The small molecule below binds the protein below.
Small molecule (SMILES): O=C(NCCS(=O)(=O)c1ccccc1)c1nc([C@@H]2CCCN2C(=O)c2c(Cl)cncc2Cl)[nH]c(=O)c1O

Sequence of chain 1.A:
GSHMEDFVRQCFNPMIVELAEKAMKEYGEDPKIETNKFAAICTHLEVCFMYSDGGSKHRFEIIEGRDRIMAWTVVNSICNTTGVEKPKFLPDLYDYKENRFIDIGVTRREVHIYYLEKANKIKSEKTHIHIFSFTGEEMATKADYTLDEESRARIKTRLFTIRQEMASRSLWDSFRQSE

Binding-site contacts:
Ligand atom C17 contacts residue LYS135 of chain 1.A at 3.7 Å.
Ligand atom O6 contacts residue MN1 of chain 1.B at 2.2 Å.
Ligand atom O3 contacts residue PHE106 of chain 1.A at 3.3 Å.
Ligand atom C8 contacts residue TYR44 of chain 1.A at 3.7 Å (hydrophobic).
Ligand atom O4 contacts residue TYR44 of chain 1.A at 3.8 Å.
Ligand atom C23 contacts residue HIS61 of chain 1.A at 3.6 Å.
Ligand atom C22 contacts residue HIS61 of chain 1.A at 3.5 Å.
Ligand atom O5 contacts residue ASP109 of chain 1.A at 3.0 Å (salt-bridge).
Ligand atom C11 contacts residue LEU107 of chain 1.A at 3.6 Å (hydrophobic).
Ligand atom O6 contacts residue HIS61 of chain 1.A at 3.4 Å (h-bond).
Ligand atom C12 contacts residue ASP120 of chain 1.A at 3.4 Å.
Ligand atom O5 contacts residue MN1 of chain 1.C at 2.1 Å.
Ligand atom C16 contacts residue MN1 of chain 1.B at 3.0 Å.
Ligand atom C3 contacts residue LYS54 of chain 1.A at 3.9 Å.
Ligand atom O2 contacts residue MN1 of chain 1.C at 1.9 Å.
Ligand atom O6 contacts residue ASP120 of chain 1.A at 3.4 Å (salt-bridge).
Ligand atom C22 contacts residue ILE58 of chain 1.A at 3.8 Å (hydrophobic).
Ligand atom C2 contacts residue ILE58 of chain 1.A at 3.8 Å (hydrophobic).
Ligand atom C6 contacts residue MN1 of chain 1.C at 3.5 Å.
Ligand atom O3 contacts residue LEU107 of chain 1.A at 3.4 Å (h-bond).
Ligand atom C1 contacts residue ILE58 of chain 1.A at 3.9 Å (hydrophobic).
Ligand atom C16 contacts residue MN1 of chain 1.C at 3.1 Å.
Ligand atom N5 contacts residue HIS61 of chain 1.A at 3.0 Å (h-bond).
Ligand atom O6 contacts residue LYS135 of chain 1.A at 3.2 Å (salt-bridge).
Ligand atom N5 contacts residue ILE58 of chain 1.A at 3.9 Å.
Ligand atom C21 contacts residue ILE58 of chain 1.A at 3.8 Å (hydrophobic).
Ligand atom O2 contacts residue GLU81 of chain 1.A at 3.0 Å (salt-bridge).
Ligand atom O6 contacts residue ILE121 of chain 1.A at 3.1 Å (h-bond).
Ligand atom O5 contacts residue GLU81 of chain 1.A at 3.8 Å.
Ligand atom C20 contacts residue LYS54 of chain 1.A at 3.7 Å.
Ligand atom O5 contacts residue MN1 of chain 1.B at 2.2 Å.
Ligand atom C17 contacts residue MN1 of chain 1.B at 2.9 Å.
Ligand atom O1 contacts residue LYS54 of chain 1.A at 3.1 Å.
Ligand atom C17 contacts residue HIS61 of chain 1.A at 3.9 Å.
Ligand atom C7 contacts residue MN1 of chain 1.C at 2.9 Å.
Ligand atom O5 contacts residue HIS61 of chain 1.A at 3.5 Å.
Ligand atom C14 contacts residue LYS138 of chain 1.A at 3.8 Å.
Ligand atom C7 contacts residue GLU81 of chain 1.A at 3.8 Å.
Ligand atom O5 contacts residue ASP120 of chain 1.A at 3.2 Å (salt-bridge).
Ligand atom N4 contacts residue TYR131 of chain 1.A at 3.7 Å.